Sequence of chain 8.A:
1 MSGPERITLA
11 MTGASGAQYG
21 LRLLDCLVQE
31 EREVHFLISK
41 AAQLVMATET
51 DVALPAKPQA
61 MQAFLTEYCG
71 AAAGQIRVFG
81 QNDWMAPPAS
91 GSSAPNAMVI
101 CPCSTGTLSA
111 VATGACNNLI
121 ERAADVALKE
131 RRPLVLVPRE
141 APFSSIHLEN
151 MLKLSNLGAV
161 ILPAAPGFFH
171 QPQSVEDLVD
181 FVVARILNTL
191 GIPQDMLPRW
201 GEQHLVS

Sequence of chain 10.A:
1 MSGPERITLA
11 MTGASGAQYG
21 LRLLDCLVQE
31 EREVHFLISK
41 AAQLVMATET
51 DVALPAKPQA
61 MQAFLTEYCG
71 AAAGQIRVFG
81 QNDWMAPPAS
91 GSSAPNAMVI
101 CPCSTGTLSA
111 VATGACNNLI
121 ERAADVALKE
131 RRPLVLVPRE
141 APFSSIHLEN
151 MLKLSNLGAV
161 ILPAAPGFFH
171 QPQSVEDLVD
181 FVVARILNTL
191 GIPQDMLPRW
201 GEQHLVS

This protein binds this small molecule.
Small molecule (SMILES): CC(C)=CCOP(=O)(O)O

Binding-site contacts:
Ligand atom CAG contacts residue ARG122 of chain 10.A at 3.7 Å.
Ligand atom CAB contacts residue SER90 of chain 10.A at 3.9 Å.
Ligand atom CAB contacts residue FMN1 of chain 8.C at 3.8 Å.
Ligand atom CAA contacts residue TRP84 of chain 10.A at 3.4 Å (hydrophobic).
Ligand atom PAJ contacts residue ARG139 of chain 6.A at 3.9 Å.
Ligand atom PAJ contacts residue ARG122 of chain 10.A at 3.8 Å.
Ligand atom CAG contacts residue FMN1 of chain 8.C at 3.4 Å.
Ligand atom OAC contacts residue GLU140 of chain 6.A at 3.7 Å.
Ligand atom CAG contacts residue SER90 of chain 10.A at 3.8 Å.
Ligand atom CAA contacts residue TRP200 of chain 8.A at 3.7 Å (hydrophobic).
Ligand atom OAD contacts residue ARG185 of chain 8.A at 2.9 Å (salt-bridge).
Ligand atom OAC contacts residue PHE169 of chain 8.A at 3.6 Å.
Ligand atom PAJ contacts residue GLU140 of chain 6.A at 3.4 Å.
Ligand atom OAH contacts residue SER90 of chain 10.A at 2.9 Å (h-bond).
Ligand atom PAJ contacts residue LYS129 of chain 10.A at 3.7 Å.
Ligand atom OAH contacts residue GLY91 of chain 10.A at 3.9 Å.
Ligand atom OAC contacts residue ARG139 of chain 6.A at 3.0 Å (salt-bridge).
Ligand atom CAF contacts residue FMN1 of chain 8.C at 3.4 Å.
Ligand atom CAB contacts residue TRP200 of chain 8.A at 3.6 Å (hydrophobic).
Ligand atom OAE contacts residue GLU140 of chain 6.A at 2.3 Å (salt-bridge).
Ligand atom OAD contacts residue GLY91 of chain 10.A at 2.8 Å (h-bond).
Ligand atom PAJ contacts residue SER90 of chain 10.A at 3.7 Å.
Ligand atom CAF contacts residue SER90 of chain 10.A at 3.8 Å.
Ligand atom CAF contacts residue ARG122 of chain 10.A at 3.6 Å.
Ligand atom CAA contacts residue FMN1 of chain 8.C at 3.6 Å.
Ligand atom OAC contacts residue ARG185 of chain 8.A at 3.0 Å (salt-bridge).
Ligand atom OAD contacts residue LYS129 of chain 10.A at 2.7 Å (salt-bridge).
Ligand atom CAA contacts residue ALA89 of chain 10.A at 3.8 Å (hydrophobic).
Ligand atom OAE contacts residue LYS129 of chain 10.A at 3.6 Å (salt-bridge).
Ligand atom CAB contacts residue PHE169 of chain 8.A at 3.8 Å (hydrophobic).
Ligand atom OAD contacts residue SER90 of chain 10.A at 3.6 Å (h-bond).
Ligand atom CAI contacts residue FMN1 of chain 8.C at 3.6 Å.
Ligand atom OAH contacts residue ARG122 of chain 10.A at 3.4 Å (salt-bridge).
Ligand atom CAI contacts residue SER90 of chain 10.A at 3.6 Å.
Ligand atom OAE contacts residue ARG139 of chain 6.A at 3.5 Å (salt-bridge).
Ligand atom CAF contacts residue ALA89 of chain 10.A at 3.5 Å (hydrophobic).
Ligand atom OAE contacts residue ARG122 of chain 10.A at 3.0 Å (salt-bridge).
Ligand atom PAJ contacts residue ARG185 of chain 8.A at 3.7 Å.
Ligand atom OAD contacts residue GLU140 of chain 6.A at 3.7 Å.
Ligand atom CAG contacts residue PHE169 of chain 8.A at 3.7 Å (hydrophobic).

Sequence of chain 6.A:
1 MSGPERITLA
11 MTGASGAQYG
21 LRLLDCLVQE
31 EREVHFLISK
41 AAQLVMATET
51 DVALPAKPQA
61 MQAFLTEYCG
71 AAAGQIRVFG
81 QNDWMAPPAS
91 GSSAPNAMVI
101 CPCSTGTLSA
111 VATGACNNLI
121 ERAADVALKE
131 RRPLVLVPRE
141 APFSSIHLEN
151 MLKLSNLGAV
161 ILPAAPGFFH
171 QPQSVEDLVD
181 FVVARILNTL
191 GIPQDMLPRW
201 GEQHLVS